Sequence of chain 2.A:
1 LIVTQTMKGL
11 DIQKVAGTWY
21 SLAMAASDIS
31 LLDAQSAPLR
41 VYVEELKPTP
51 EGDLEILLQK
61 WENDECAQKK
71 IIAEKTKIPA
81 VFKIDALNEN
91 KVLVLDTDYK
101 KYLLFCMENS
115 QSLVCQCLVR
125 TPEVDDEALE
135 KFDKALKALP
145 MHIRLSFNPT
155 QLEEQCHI

A small-molecule ligand and the protein it binds are described below.
Small molecule (SMILES): CCCCCCCCCCCCOS(=O)(=O)O

Binding-site contacts:
Ligand atom C3 contacts residue LEU54 of chain 2.A at 3.6 Å (hydrophobic).
Ligand atom C5 contacts residue PHE105 of chain 2.A at 3.8 Å (hydrophobic).
Ligand atom O2S contacts residue PRO38 of chain 2.A at 4.3 Å.
Ligand atom C5 contacts residue VAL92 of chain 2.A at 3.8 Å (hydrophobic).
Ligand atom O4 contacts residue LYS69 of chain 2.A at 4.1 Å.
Ligand atom C10 contacts residue MET107 of chain 2.A at 3.6 Å (hydrophobic).
Ligand atom C8 contacts residue ILE71 of chain 2.A at 3.7 Å (hydrophobic).
Ligand atom C11 contacts residue ILE71 of chain 2.A at 3.7 Å (hydrophobic).
Ligand atom C10 contacts residue ILE84 of chain 2.A at 3.9 Å (hydrophobic).
Ligand atom C7 contacts residue ILE56 of chain 2.A at 4.2 Å (hydrophobic).
Ligand atom C8 contacts residue ILE56 of chain 2.A at 3.8 Å (hydrophobic).
Ligand atom C4 contacts residue PHE105 of chain 2.A at 3.8 Å (hydrophobic).
Ligand atom C6 contacts residue PHE105 of chain 2.A at 3.7 Å (hydrophobic).
Ligand atom C8 contacts residue LEU58 of chain 2.A at 4.1 Å (hydrophobic).
Ligand atom O4 contacts residue ILE71 of chain 2.A at 3.4 Å.
Ligand atom O1S contacts residue LYS69 of chain 2.A at 4.2 Å.
Ligand atom C4 contacts residue LEU46 of chain 2.A at 4.0 Å (hydrophobic).
Ligand atom C10 contacts residue ILE71 of chain 2.A at 3.8 Å (hydrophobic).
Ligand atom C9 contacts residue VAL41 of chain 2.A at 3.9 Å (hydrophobic).
Ligand atom O3S contacts residue LYS60 of chain 2.A at 3.8 Å.
Ligand atom C1 contacts residue LEU39 of chain 2.A at 4.2 Å (hydrophobic).
Ligand atom C7 contacts residue PHE105 of chain 2.A at 3.5 Å (hydrophobic).
Ligand atom C2 contacts residue LEU46 of chain 2.A at 4.2 Å (hydrophobic).
Ligand atom S contacts residue LYS69 of chain 2.A at 4.2 Å.
Ligand atom C3 contacts residue LEU46 of chain 2.A at 4.1 Å (hydrophobic).
Ligand atom C5 contacts residue ILE56 of chain 2.A at 3.7 Å (hydrophobic).
Ligand atom C6 contacts residue ILE56 of chain 2.A at 3.6 Å (hydrophobic).
Ligand atom C11 contacts residue LEU58 of chain 2.A at 4.3 Å (hydrophobic).
Ligand atom C11 contacts residue LEU39 of chain 2.A at 4.3 Å (hydrophobic).
Ligand atom C2 contacts residue VAL94 of chain 2.A at 4.0 Å (hydrophobic).
Ligand atom C8 contacts residue ILE84 of chain 2.A at 3.8 Å (hydrophobic).
Ligand atom C9 contacts residue ILE71 of chain 2.A at 4.0 Å (hydrophobic).
Ligand atom C2 contacts residue LEU103 of chain 2.A at 3.5 Å (hydrophobic).
Ligand atom C2 contacts residue LEU54 of chain 2.A at 4.3 Å (hydrophobic).
Ligand atom C9 contacts residue LEU58 of chain 2.A at 3.9 Å (hydrophobic).
Ligand atom C12 contacts residue ILE71 of chain 2.A at 3.9 Å (hydrophobic).
Ligand atom C2 contacts residue PHE105 of chain 2.A at 4.0 Å (hydrophobic).
Ligand atom C3 contacts residue VAL92 of chain 2.A at 4.0 Å (hydrophobic).
Ligand atom O3S contacts residue LYS69 of chain 2.A at 3.1 Å.
Ligand atom C7 contacts residue VAL92 of chain 2.A at 4.3 Å (hydrophobic).